Binding-site contacts:
Ligand atom O5 contacts residue ASN138 of chain 1.D at 2.5 Å (h-bond).
Ligand atom C5 contacts residue ASN138 of chain 1.D at 3.8 Å.
Ligand atom C2 contacts residue ASN138 of chain 1.D at 2.5 Å.
Ligand atom N2 contacts residue ASN138 of chain 1.D at 3.0 Å (h-bond).
Ligand atom C7 contacts residue ASN138 of chain 1.D at 3.3 Å.
Ligand atom O7 contacts residue ASN138 of chain 1.D at 3.3 Å (h-bond).
Ligand atom C6 contacts residue THR140 of chain 1.D at 4.2 Å.
Ligand atom C5 contacts residue THR140 of chain 1.D at 3.9 Å.
Ligand atom N2 contacts residue GLY149 of chain 1.D at 4.3 Å.
Ligand atom O5 contacts residue THR140 of chain 1.D at 3.5 Å.
Ligand atom C7 contacts residue GLY149 of chain 1.D at 4.4 Å.
Ligand atom C8 contacts residue ASN138 of chain 1.D at 4.4 Å.
Ligand atom C1 contacts residue ASN138 of chain 1.D at 1.5 Å.
Ligand atom C8 contacts residue GLY149 of chain 1.D at 3.7 Å.
Ligand atom C4 contacts residue ASN138 of chain 1.D at 4.3 Å.
Ligand atom C1 contacts residue THR140 of chain 1.D at 3.9 Å.
Ligand atom C3 contacts residue ASN138 of chain 1.D at 3.9 Å.

Sequence of chain 1.D:
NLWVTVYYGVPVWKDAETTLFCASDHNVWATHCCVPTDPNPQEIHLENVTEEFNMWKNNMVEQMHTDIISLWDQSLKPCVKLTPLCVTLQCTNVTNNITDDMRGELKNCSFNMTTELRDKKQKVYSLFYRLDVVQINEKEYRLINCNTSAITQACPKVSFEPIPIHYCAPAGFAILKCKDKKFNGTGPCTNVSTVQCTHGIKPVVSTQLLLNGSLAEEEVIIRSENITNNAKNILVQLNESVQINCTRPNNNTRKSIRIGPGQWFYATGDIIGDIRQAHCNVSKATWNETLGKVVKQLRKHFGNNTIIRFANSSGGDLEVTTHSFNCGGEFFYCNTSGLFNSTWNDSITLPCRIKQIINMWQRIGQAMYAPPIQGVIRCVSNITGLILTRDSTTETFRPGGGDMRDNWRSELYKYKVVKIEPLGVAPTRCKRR

This small molecule binds to this protein.
Small molecule (SMILES): CC(=O)N[C@@H]1[C@@H](O)[C@H](O)[C@@H](CO)O[C@H]1O